This protein binds this small molecule.
Small molecule (SMILES): CC[C@H](C)[C@H](NC(=O)[C@H](CO)NC(=O)[C@H](CCCN=C(N)N)NC(=O)[C@@H](NC(=O)[C@@H]1CCCN1C(=O)[C@@H]1CCCN1C(=O)[C@H](C)N)C(C)C)C(=O)N[C@H](C=O)Cc1ccc(O)cc1

Binding-site contacts:
Ligand atom C contacts residue TYR94 of chain 5.V at 4.0 Å (hydrophobic).
Ligand atom CG2 contacts residue HIS277 of chain 5.V at 3.3 Å.
Ligand atom CG2 contacts residue LEU286 of chain 5.V at 3.7 Å (hydrophobic).
Ligand atom CD contacts residue HIS277 of chain 5.V at 3.9 Å.
Ligand atom CD1 contacts residue TYR91 of chain 5.V at 3.9 Å (hydrophobic).
Ligand atom C contacts residue ASN227 of chain 5.V at 3.5 Å.
Ligand atom CB contacts residue LEU286 of chain 5.V at 3.9 Å (hydrophobic).
Ligand atom CD contacts residue TYR273 of chain 5.V at 3.3 Å (hydrophobic).
Ligand atom O contacts residue THR235 of chain 5.V at 3.0 Å (h-bond).
Ligand atom C contacts residue THR235 of chain 5.V at 3.6 Å.
Ligand atom CG contacts residue HIS277 of chain 5.V at 3.8 Å.
Ligand atom CG2 contacts residue ASN281 of chain 5.V at 3.6 Å.
Ligand atom O contacts residue TYR94 of chain 5.V at 2.9 Å.
Ligand atom CB contacts residue TYR238 of chain 5.V at 3.6 Å (hydrophobic).
Ligand atom C contacts residue THR235 of chain 5.V at 3.6 Å.
Ligand atom C contacts residue THR235 of chain 5.V at 3.6 Å.
Ligand atom C contacts residue LEU286 of chain 5.V at 3.8 Å (hydrophobic).
Ligand atom CG contacts residue ASP233 of chain 5.V at 3.0 Å.
Ligand atom CB contacts residue ASP233 of chain 5.V at 3.0 Å.
Ligand atom C contacts residue ASN281 of chain 5.V at 3.8 Å.
Ligand atom N contacts residue ASN227 of chain 5.V at 3.0 Å (h-bond).
Ligand atom CG2 contacts residue PHE278 of chain 5.V at 3.7 Å (hydrophobic).
Ligand atom N contacts residue THR235 of chain 5.V at 3.9 Å.
Ligand atom O contacts residue THR235 of chain 5.V at 3.1 Å (h-bond).
Ligand atom CD1 contacts residue TYR94 of chain 5.V at 3.5 Å (hydrophobic).
Ligand atom N contacts residue TYR273 of chain 5.V at 3.9 Å.
Ligand atom CA contacts residue THR235 of chain 5.V at 3.6 Å.
Ligand atom O contacts residue LEU286 of chain 5.V at 3.2 Å.
Ligand atom N contacts residue THR235 of chain 5.V at 3.5 Å (h-bond).
Ligand atom CG1 contacts residue VAL280 of chain 5.V at 4.0 Å (hydrophobic).
Ligand atom CG contacts residue TYR273 of chain 5.V at 3.6 Å (hydrophobic).
Ligand atom CB contacts residue HIS277 of chain 5.V at 3.7 Å.
Ligand atom CG1 contacts residue TYR94 of chain 5.V at 3.8 Å (hydrophobic).
Ligand atom O contacts residue LYS234 of chain 5.V at 3.6 Å.
Ligand atom CG2 contacts residue GLU236 of chain 5.V at 3.3 Å.
Ligand atom O contacts residue ASN281 of chain 5.V at 2.6 Å (h-bond).
Ligand atom CA contacts residue ASN227 of chain 5.V at 3.7 Å.
Ligand atom CG contacts residue LYS234 of chain 5.V at 3.3 Å.
Ligand atom O contacts residue ASN227 of chain 5.V at 3.6 Å.
Ligand atom O contacts residue HIS277 of chain 5.V at 3.4 Å.

Sequence of chain 5.V:
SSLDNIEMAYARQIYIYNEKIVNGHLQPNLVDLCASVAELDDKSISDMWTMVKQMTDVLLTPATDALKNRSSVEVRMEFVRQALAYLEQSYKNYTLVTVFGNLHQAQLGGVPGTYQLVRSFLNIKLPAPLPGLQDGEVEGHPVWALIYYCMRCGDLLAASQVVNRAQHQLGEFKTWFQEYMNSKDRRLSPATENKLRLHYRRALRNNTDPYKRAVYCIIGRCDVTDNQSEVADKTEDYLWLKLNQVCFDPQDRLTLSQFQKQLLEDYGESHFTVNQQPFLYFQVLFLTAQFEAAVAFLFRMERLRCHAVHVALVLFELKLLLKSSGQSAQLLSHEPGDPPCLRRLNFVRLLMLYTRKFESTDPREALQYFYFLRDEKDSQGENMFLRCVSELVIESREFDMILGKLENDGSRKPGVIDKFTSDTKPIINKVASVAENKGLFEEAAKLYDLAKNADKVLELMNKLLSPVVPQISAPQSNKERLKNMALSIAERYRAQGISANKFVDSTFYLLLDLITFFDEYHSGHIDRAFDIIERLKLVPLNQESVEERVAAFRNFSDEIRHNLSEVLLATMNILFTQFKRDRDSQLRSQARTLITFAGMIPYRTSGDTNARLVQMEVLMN